Sequence of chain 1.F:
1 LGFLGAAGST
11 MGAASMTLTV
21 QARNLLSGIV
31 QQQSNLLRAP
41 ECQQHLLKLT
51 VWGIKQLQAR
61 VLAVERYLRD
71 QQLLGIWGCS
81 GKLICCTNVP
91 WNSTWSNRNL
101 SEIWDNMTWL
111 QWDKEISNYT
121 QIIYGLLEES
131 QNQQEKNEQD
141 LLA

The small molecule below binds the protein below.
Small molecule (SMILES): CC(=O)N[C@@H]1[C@@H](O)[C@H](O)[C@@H](CO)O[C@H]1O

Binding-site contacts:
Ligand atom C7 contacts residue TYR119 of chain 1.F at 4.4 Å (hydrophobic).
Ligand atom C8 contacts residue ASN118 of chain 1.F at 3.7 Å.
Ligand atom O5 contacts residue ASN118 of chain 1.F at 2.5 Å (h-bond).
Ligand atom C5 contacts residue ASN118 of chain 1.F at 3.8 Å.
Ligand atom N2 contacts residue ASN118 of chain 1.F at 2.9 Å (h-bond).
Ligand atom C7 contacts residue ASN118 of chain 1.F at 3.3 Å.
Ligand atom C8 contacts residue TYR119 of chain 1.F at 3.5 Å (hydrophobic).
Ligand atom C3 contacts residue ASN118 of chain 1.F at 3.9 Å.
Ligand atom C2 contacts residue ASN118 of chain 1.F at 2.5 Å.
Ligand atom O7 contacts residue TYR119 of chain 1.F at 4.4 Å.
Ligand atom C1 contacts residue ASN118 of chain 1.F at 1.5 Å.
Ligand atom C4 contacts residue ASN118 of chain 1.F at 4.4 Å.
Ligand atom O7 contacts residue ASN118 of chain 1.F at 3.5 Å (h-bond).